Sequence of chain 1.A:
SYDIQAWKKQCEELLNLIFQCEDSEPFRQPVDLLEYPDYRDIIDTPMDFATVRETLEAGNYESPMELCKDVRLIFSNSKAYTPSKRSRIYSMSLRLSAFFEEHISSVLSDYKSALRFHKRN

The small molecule below binds the protein below.
Small molecule (SMILES): CNC(=O)N1CCN(C(=O)c2ccc(COc3ccccc3)o2)CC1

Binding-site contacts:
Ligand atom C1 contacts residue GLN52 of chain 1.A at 4.0 Å.
Ligand atom C7 contacts residue ILE112 of chain 1.A at 3.6 Å (hydrophobic).
Ligand atom C1 contacts residue PRO49 of chain 1.A at 3.4 Å (hydrophobic).
Ligand atom C9 contacts residue TYR104 of chain 1.A at 4.1 Å (hydrophobic).
Ligand atom O1 contacts residue TYR59 of chain 1.A at 3.2 Å.
Ligand atom C4 contacts residue VAL54 of chain 1.A at 4.1 Å (hydrophobic).
Ligand atom C8 contacts residue TYR104 of chain 1.A at 3.8 Å (hydrophobic).
Ligand atom O2 contacts residue SER101 of chain 1.A at 2.9 Å (h-bond).
Ligand atom C3 contacts residue TYR59 of chain 1.A at 3.5 Å (hydrophobic).
Ligand atom C11 contacts residue TYR104 of chain 1.A at 4.1 Å (hydrophobic).
Ligand atom C7 contacts residue SER101 of chain 1.A at 4.0 Å.
Ligand atom C2 contacts residue PRO49 of chain 1.A at 3.7 Å (hydrophobic).
Ligand atom N3 contacts residue ILE112 of chain 1.A at 4.1 Å.
Ligand atom C1 contacts residue PRO53 of chain 1.A at 3.6 Å (hydrophobic).
Ligand atom C8 contacts residue ILE112 of chain 1.A at 3.6 Å (hydrophobic).
Ligand atom C6 contacts residue PRO49 of chain 1.A at 3.2 Å (hydrophobic).
Ligand atom C5 contacts residue VAL54 of chain 1.A at 3.8 Å (hydrophobic).
Ligand atom O2 contacts residue PHE50 of chain 1.A at 4.0 Å.
Ligand atom O3 contacts residue PRO106 of chain 1.A at 3.7 Å.
Ligand atom N2 contacts residue PRO49 of chain 1.A at 3.8 Å.
Ligand atom C9 contacts residue ILE112 of chain 1.A at 4.0 Å (hydrophobic).
Ligand atom C11 contacts residue ILE112 of chain 1.A at 4.0 Å (hydrophobic).
Ligand atom O4 contacts residue ILE112 of chain 1.A at 3.8 Å.
Ligand atom O1 contacts residue VAL54 of chain 1.A at 4.0 Å.
Ligand atom O2 contacts residue ILE112 of chain 1.A at 3.7 Å.
Ligand atom C18 contacts residue SER110 of chain 1.A at 4.1 Å.
Ligand atom O3 contacts residue SER110 of chain 1.A at 4.0 Å.
Ligand atom C2 contacts residue TYR59 of chain 1.A at 4.2 Å (hydrophobic).
Ligand atom O4 contacts residue TYR104 of chain 1.A at 3.8 Å.
Ligand atom C4 contacts residue TYR104 of chain 1.A at 4.1 Å (hydrophobic).
Ligand atom C10 contacts residue SER110 of chain 1.A at 3.7 Å.
Ligand atom C2 contacts residue VAL54 of chain 1.A at 3.7 Å (hydrophobic).
Ligand atom C18 contacts residue PRO106 of chain 1.A at 3.5 Å (hydrophobic).
Ligand atom N1 contacts residue VAL54 of chain 1.A at 4.1 Å.
Ligand atom C9 contacts residue THR105 of chain 1.A at 3.9 Å.
Ligand atom C6 contacts residue VAL54 of chain 1.A at 4.1 Å (hydrophobic).
Ligand atom C10 contacts residue THR105 of chain 1.A at 3.6 Å.
Ligand atom N1 contacts residue PRO49 of chain 1.A at 2.8 Å (h-bond).
Ligand atom C9 contacts residue SER101 of chain 1.A at 3.8 Å.
Ligand atom N2 contacts residue VAL54 of chain 1.A at 3.7 Å.